Binding-site contacts:
Ligand atom O6 contacts residue ASN283 of chain 20.A at 3.0 Å (h-bond).
Ligand atom O10 contacts residue ASN275 of chain 20.A at 3.0 Å (h-bond).
Ligand atom O10 contacts residue ARG270 of chain 20.A at 3.6 Å.
Ligand atom C6 contacts residue ALA273 of chain 20.A at 3.8 Å (hydrophobic).
Ligand atom O2 contacts residue GLY282 of chain 20.A at 3.8 Å.
Ligand atom C10 contacts residue PRO231 of chain 20.C at 3.8 Å (hydrophobic).
Ligand atom C3 contacts residue ARG104 of chain 20.C at 3.8 Å.
Ligand atom O4 contacts residue ASN275 of chain 20.A at 3.0 Å (h-bond).
Ligand atom O3 contacts residue ASP91 of chain 20.C at 3.5 Å.
Ligand atom C5 contacts residue ASN283 of chain 20.A at 3.8 Å.
Ligand atom C6 contacts residue ASN283 of chain 20.A at 3.8 Å.
Ligand atom O2 contacts residue ASP91 of chain 20.C at 2.5 Å (salt-bridge).
Ligand atom C5 contacts residue PRO231 of chain 20.C at 3.7 Å (hydrophobic).
Ligand atom C11 contacts residue ASP232 of chain 20.C at 3.6 Å.
Ligand atom O4 contacts residue ARG95 of chain 20.C at 3.5 Å.
Ligand atom C6 contacts residue GLY282 of chain 20.A at 3.6 Å.
Ligand atom C2 contacts residue ASP91 of chain 20.C at 3.2 Å.
Ligand atom C5 contacts residue ASN275 of chain 20.A at 3.5 Å.
Ligand atom C4 contacts residue ASP232 of chain 20.C at 3.4 Å.
Ligand atom O1B contacts residue ARG104 of chain 20.C at 3.0 Å (salt-bridge).
Ligand atom O6 contacts residue ALA273 of chain 20.A at 3.7 Å.
Ligand atom O5 contacts residue ASN283 of chain 20.A at 3.7 Å.
Ligand atom C11 contacts residue ILE233 of chain 20.C at 3.6 Å (hydrophobic).
Ligand atom C11 contacts residue PRO231 of chain 20.C at 3.5 Å (hydrophobic).
Ligand atom C11 contacts residue GLY234 of chain 20.C at 3.8 Å.
Ligand atom C4 contacts residue PRO231 of chain 20.C at 3.6 Å (hydrophobic).
Ligand atom N5 contacts residue ASN275 of chain 20.A at 3.4 Å (h-bond).
Ligand atom C4 contacts residue ASN275 of chain 20.A at 3.7 Å.
Ligand atom O2 contacts residue PRO274 of chain 20.A at 3.4 Å.
Ligand atom O6 contacts residue PRO274 of chain 20.A at 3.6 Å.
Ligand atom C10 contacts residue ASN275 of chain 20.A at 3.3 Å.
Ligand atom O4 contacts residue ASP232 of chain 20.C at 2.8 Å (salt-bridge).
Ligand atom O6 contacts residue GLY282 of chain 20.A at 3.5 Å.
Ligand atom C5 contacts residue GLY282 of chain 20.A at 3.8 Å.
Ligand atom O4 contacts residue PRO231 of chain 20.C at 3.9 Å.
Ligand atom C5 contacts residue PRO274 of chain 20.A at 3.9 Å (hydrophobic).
Ligand atom C1 contacts residue ASN283 of chain 20.A at 3.4 Å.
Ligand atom C1 contacts residue ARG104 of chain 20.C at 3.8 Å.
Ligand atom O7 contacts residue PRO274 of chain 20.A at 3.6 Å.
Ligand atom N5 contacts residue PRO231 of chain 20.C at 3.0 Å (h-bond).

Sequence of chain 20.C:
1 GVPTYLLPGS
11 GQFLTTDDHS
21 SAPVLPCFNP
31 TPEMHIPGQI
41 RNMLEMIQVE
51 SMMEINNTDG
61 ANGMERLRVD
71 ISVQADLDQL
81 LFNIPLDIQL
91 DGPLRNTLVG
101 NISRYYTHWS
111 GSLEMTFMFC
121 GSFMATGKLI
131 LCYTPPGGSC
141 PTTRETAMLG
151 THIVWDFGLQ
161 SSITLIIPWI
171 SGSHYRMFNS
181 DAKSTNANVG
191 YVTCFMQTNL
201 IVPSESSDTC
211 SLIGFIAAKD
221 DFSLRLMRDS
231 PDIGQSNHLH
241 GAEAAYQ

This small molecule binds to this protein.
Small molecule (SMILES): CC(=O)N[C@@H]1[C@@H](O)[C@H](O[C@@H]2O[C@H](CO)[C@H](O)[C@H](O[C@]3(C(=O)O)C[C@H](O)[C@@H](NC(C)=O)[C@H]([C@H](O)[C@H](O)CO)O3)[C@H]2O)[C@@H](CO)O[C@H]1O

Sequence of chain 20.A:
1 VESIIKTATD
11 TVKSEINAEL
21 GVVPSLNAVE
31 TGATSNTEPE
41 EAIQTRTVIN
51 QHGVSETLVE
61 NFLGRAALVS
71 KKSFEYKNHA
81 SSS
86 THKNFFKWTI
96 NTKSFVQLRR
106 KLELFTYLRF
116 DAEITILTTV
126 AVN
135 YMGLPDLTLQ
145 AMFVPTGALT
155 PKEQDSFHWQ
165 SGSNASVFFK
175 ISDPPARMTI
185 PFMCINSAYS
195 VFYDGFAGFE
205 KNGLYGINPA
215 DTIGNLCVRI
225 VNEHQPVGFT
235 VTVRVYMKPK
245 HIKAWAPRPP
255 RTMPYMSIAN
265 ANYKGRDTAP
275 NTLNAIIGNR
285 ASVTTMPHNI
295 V